Sequence of chain 1.A:
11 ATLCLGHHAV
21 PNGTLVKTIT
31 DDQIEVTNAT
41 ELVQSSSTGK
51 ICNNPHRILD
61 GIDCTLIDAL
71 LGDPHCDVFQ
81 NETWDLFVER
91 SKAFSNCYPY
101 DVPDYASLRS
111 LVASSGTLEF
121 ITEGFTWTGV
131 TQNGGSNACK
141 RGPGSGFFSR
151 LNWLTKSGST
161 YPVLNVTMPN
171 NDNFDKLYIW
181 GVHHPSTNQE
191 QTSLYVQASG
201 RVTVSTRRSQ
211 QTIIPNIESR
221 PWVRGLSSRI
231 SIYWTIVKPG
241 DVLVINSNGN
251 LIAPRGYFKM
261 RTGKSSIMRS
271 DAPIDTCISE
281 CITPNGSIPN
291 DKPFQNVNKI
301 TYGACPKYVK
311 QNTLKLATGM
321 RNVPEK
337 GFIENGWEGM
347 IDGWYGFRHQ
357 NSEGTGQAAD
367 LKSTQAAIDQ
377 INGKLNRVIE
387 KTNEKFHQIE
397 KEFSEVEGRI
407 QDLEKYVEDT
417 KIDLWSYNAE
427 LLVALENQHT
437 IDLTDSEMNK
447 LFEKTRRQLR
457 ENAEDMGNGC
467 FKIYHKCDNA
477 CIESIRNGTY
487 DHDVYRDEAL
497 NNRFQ

Sequence of chain 1.H:
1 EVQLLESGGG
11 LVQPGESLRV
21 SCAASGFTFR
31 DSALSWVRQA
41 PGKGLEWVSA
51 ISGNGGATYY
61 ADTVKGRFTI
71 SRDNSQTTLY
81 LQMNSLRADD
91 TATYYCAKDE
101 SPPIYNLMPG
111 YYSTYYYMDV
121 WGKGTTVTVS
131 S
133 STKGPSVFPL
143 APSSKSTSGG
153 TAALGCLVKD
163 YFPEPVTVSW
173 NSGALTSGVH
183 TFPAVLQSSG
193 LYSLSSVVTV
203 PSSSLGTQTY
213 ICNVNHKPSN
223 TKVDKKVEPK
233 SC

Binding-site contacts:
Ligand atom C6 contacts residue PRO103 of chain 1.H at 3.6 Å (hydrophobic).
Ligand atom C6 contacts residue TYR105 of chain 1.H at 3.8 Å (hydrophobic).
Ligand atom O3 contacts residue LEU107 of chain 1.H at 4.0 Å.
Ligand atom O6 contacts residue TYR105 of chain 1.H at 4.5 Å.
Ligand atom C2 contacts residue ASN38 of chain 1.A at 2.4 Å.
Ligand atom O4 contacts residue PRO103 of chain 1.H at 3.8 Å.
Ligand atom O5 contacts residue THR318 of chain 1.A at 4.1 Å.
Ligand atom C6 contacts residue LEU107 of chain 1.H at 3.8 Å (hydrophobic).
Ligand atom C1 contacts residue THR318 of chain 1.A at 4.5 Å.
Ligand atom O6 contacts residue PRO103 of chain 1.H at 4.0 Å.
Ligand atom C4 contacts residue ASN38 of chain 1.A at 4.2 Å.
Ligand atom O7 contacts residue ASN38 of chain 1.A at 2.7 Å (h-bond).
Ligand atom C6 contacts residue ILE104 of chain 1.H at 3.2 Å (hydrophobic).
Ligand atom O6 contacts residue ILE104 of chain 1.H at 2.7 Å (h-bond).
Ligand atom C1 contacts residue ASN38 of chain 1.A at 1.4 Å.
Ligand atom C7 contacts residue ASN38 of chain 1.A at 3.0 Å.
Ligand atom O6 contacts residue LEU107 of chain 1.H at 3.9 Å.
Ligand atom C3 contacts residue ASN38 of chain 1.A at 3.8 Å.
Ligand atom O5 contacts residue LEU107 of chain 1.H at 4.1 Å.
Ligand atom N2 contacts residue ASN38 of chain 1.A at 2.9 Å (h-bond).
Ligand atom C3 contacts residue LEU107 of chain 1.H at 4.2 Å (hydrophobic).
Ligand atom O6 contacts residue THR318 of chain 1.A at 4.4 Å.
Ligand atom C4 contacts residue LEU107 of chain 1.H at 3.9 Å (hydrophobic).
Ligand atom O7 contacts residue THR37 of chain 1.A at 4.2 Å.
Ligand atom C2 contacts residue LEU107 of chain 1.H at 4.1 Å (hydrophobic).
Ligand atom C6 contacts residue ASN106 of chain 1.H at 4.1 Å.
Ligand atom O4 contacts residue ASN106 of chain 1.H at 4.1 Å.
Ligand atom C4 contacts residue ASN106 of chain 1.H at 4.0 Å.
Ligand atom C5 contacts residue ASN38 of chain 1.A at 3.6 Å.
Ligand atom C8 contacts residue ASN38 of chain 1.A at 4.3 Å.
Ligand atom O5 contacts residue ASN38 of chain 1.A at 2.3 Å (h-bond).

The protein below binds the small molecule below.
Small molecule (SMILES): CC(=O)N[C@@H]1[C@@H](O)[C@H](O)[C@@H](CO)O[C@H]1O